Sequence of chain 1.C:
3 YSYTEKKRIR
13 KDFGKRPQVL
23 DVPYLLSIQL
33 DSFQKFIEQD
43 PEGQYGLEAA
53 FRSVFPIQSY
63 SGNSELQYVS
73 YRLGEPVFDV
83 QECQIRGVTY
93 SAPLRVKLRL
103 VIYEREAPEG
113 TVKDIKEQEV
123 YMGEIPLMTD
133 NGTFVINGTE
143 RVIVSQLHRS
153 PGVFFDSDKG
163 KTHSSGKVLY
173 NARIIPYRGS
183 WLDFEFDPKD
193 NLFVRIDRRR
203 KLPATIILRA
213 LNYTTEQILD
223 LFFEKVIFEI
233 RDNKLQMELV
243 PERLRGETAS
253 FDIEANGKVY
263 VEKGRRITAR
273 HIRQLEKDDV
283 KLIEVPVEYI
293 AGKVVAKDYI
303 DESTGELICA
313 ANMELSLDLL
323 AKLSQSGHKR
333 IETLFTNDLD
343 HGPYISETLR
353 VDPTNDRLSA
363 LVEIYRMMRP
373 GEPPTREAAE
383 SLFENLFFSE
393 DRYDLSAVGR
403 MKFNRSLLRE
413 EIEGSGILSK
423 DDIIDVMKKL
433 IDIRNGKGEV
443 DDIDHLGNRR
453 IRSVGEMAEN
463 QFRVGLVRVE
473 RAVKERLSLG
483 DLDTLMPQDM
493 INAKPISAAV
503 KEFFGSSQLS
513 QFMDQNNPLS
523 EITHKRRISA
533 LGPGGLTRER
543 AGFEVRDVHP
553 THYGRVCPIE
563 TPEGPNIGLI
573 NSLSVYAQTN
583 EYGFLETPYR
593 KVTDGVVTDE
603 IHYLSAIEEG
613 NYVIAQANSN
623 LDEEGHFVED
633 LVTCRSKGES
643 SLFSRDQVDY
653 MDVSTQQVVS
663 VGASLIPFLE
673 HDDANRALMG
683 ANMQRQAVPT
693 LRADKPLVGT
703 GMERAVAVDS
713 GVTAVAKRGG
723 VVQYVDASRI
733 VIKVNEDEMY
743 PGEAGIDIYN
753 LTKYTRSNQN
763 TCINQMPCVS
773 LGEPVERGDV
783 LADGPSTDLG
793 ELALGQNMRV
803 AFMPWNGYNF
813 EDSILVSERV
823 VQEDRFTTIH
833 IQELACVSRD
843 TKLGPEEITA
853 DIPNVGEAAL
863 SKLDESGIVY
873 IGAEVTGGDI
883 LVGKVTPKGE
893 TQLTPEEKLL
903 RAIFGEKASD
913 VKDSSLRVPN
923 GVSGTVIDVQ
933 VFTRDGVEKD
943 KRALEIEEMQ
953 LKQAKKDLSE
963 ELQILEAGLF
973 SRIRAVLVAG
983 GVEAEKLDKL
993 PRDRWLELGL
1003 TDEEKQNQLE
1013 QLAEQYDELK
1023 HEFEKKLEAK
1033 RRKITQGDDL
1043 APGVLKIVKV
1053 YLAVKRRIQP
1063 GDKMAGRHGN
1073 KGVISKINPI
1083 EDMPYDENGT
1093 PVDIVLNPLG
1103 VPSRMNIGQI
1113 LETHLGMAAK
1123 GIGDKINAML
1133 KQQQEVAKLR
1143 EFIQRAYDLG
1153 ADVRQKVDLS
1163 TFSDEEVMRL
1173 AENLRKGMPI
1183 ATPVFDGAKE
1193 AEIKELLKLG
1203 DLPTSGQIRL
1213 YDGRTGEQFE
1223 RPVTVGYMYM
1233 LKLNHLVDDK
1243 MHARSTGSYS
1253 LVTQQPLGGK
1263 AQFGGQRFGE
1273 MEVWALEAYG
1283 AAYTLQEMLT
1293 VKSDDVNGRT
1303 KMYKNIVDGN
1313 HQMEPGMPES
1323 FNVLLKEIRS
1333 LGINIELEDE

This protein binds this small molecule.
Small molecule (SMILES): Nc1nc2c(ncn2[C@@H]2O[C@H](CO[P](=O)(O)O[P](=O)(O)OP(=O)(O)O)[C@@H](O[P](=O)(O)OC[C@H]3O[C@@H](n4cnc5c(N)ncnc54)[C@H](O)[C@@H]3O[P](=O)(O)OC[C@H]3O[C@@H](n4cnc5c(=O)nc(N)[nH]c54)[C@H](O)[C@@H]3O)[C@H]2O)c(=O)[nH]1.O=c1ccn([C@@H]2O[C@H](COP(=O)=O)[C@@H](O)[C@H]2O)c(=O)[nH]1

Binding-site contacts:
Ligand atom O2B contacts residue ARG529 of chain 1.C at 3.6 Å.
Ligand atom OP2 contacts residue GLU565 of chain 1.C at 3.0 Å (salt-bridge).
Ligand atom PA contacts residue PRO564 of chain 1.C at 3.7 Å.
Ligand atom O3' contacts residue GLN688 of chain 1.C at 3.2 Å (h-bond).
Ligand atom C2' contacts residue ASP464 of chain 1.D at 3.3 Å.
Ligand atom O2' contacts residue ASN458 of chain 1.D at 3.3 Å (h-bond).
Ligand atom C5' contacts residue HIS1237 of chain 1.C at 3.7 Å.
Ligand atom C4' contacts residue ASP462 of chain 1.D at 3.2 Å.
Ligand atom O2' contacts residue MG1 of chain 1.M at 2.7 Å.
Ligand atom C4' contacts residue ASP464 of chain 1.D at 3.0 Å.
Ligand atom O3' contacts residue ASN458 of chain 1.D at 2.5 Å (h-bond).
Ligand atom O3' contacts residue MG1 of chain 1.M at 2.5 Å.
Ligand atom OP1 contacts residue ASP462 of chain 1.D at 3.5 Å (salt-bridge).
Ligand atom O3' contacts residue ASP462 of chain 1.D at 3.6 Å (salt-bridge).
Ligand atom O2' contacts residue ARG425 of chain 1.D at 2.6 Å (salt-bridge).
Ligand atom C4' contacts residue MG1 of chain 1.M at 3.2 Å.
Ligand atom OP1 contacts residue LYS1065 of chain 1.C at 3.1 Å (salt-bridge).
Ligand atom O4' contacts residue ASP464 of chain 1.D at 3.3 Å (salt-bridge).
Ligand atom N2 contacts residue ALA426 of chain 1.D at 3.1 Å (h-bond).
Ligand atom O1B contacts residue ASN568 of chain 1.C at 2.8 Å (h-bond).
Ligand atom C2' contacts residue MET932 of chain 1.D at 3.5 Å (hydrophobic).
Ligand atom C5' contacts residue ASP462 of chain 1.D at 3.2 Å.
Ligand atom C2' contacts residue MG1 of chain 1.M at 3.5 Å.
Ligand atom O2' contacts residue PRO427 of chain 1.D at 3.4 Å.
Ligand atom C3' contacts residue MG1 of chain 1.M at 3.1 Å.
Ligand atom O2 contacts residue MET932 of chain 1.D at 3.6 Å.
Ligand atom O2' contacts residue ARG425 of chain 1.D at 3.4 Å (salt-bridge).
Ligand atom O2A contacts residue PRO564 of chain 1.C at 3.2 Å.
Ligand atom O2' contacts residue ASP464 of chain 1.D at 2.5 Å (salt-bridge).
Ligand atom O2 contacts residue PRO427 of chain 1.D at 3.1 Å.
Ligand atom OP1 contacts residue HIS936 of chain 1.D at 2.1 Å (h-bond).
Ligand atom C2' contacts residue ARG425 of chain 1.D at 3.6 Å.
Ligand atom C3' contacts residue ASN458 of chain 1.D at 3.6 Å.
Ligand atom C1' contacts residue ASP464 of chain 1.D at 3.6 Å.
Ligand atom C2 contacts residue MET932 of chain 1.D at 3.5 Å (hydrophobic).
Ligand atom OP1 contacts residue GLN688 of chain 1.C at 3.7 Å.
Ligand atom OP1 contacts residue LYS1073 of chain 1.C at 3.3 Å.
Ligand atom O1A contacts residue PRO564 of chain 1.C at 3.3 Å.
Ligand atom C3' contacts residue ASP464 of chain 1.D at 3.6 Å.
Ligand atom P contacts residue HIS936 of chain 1.D at 3.5 Å.

Sequence of chain 1.D:
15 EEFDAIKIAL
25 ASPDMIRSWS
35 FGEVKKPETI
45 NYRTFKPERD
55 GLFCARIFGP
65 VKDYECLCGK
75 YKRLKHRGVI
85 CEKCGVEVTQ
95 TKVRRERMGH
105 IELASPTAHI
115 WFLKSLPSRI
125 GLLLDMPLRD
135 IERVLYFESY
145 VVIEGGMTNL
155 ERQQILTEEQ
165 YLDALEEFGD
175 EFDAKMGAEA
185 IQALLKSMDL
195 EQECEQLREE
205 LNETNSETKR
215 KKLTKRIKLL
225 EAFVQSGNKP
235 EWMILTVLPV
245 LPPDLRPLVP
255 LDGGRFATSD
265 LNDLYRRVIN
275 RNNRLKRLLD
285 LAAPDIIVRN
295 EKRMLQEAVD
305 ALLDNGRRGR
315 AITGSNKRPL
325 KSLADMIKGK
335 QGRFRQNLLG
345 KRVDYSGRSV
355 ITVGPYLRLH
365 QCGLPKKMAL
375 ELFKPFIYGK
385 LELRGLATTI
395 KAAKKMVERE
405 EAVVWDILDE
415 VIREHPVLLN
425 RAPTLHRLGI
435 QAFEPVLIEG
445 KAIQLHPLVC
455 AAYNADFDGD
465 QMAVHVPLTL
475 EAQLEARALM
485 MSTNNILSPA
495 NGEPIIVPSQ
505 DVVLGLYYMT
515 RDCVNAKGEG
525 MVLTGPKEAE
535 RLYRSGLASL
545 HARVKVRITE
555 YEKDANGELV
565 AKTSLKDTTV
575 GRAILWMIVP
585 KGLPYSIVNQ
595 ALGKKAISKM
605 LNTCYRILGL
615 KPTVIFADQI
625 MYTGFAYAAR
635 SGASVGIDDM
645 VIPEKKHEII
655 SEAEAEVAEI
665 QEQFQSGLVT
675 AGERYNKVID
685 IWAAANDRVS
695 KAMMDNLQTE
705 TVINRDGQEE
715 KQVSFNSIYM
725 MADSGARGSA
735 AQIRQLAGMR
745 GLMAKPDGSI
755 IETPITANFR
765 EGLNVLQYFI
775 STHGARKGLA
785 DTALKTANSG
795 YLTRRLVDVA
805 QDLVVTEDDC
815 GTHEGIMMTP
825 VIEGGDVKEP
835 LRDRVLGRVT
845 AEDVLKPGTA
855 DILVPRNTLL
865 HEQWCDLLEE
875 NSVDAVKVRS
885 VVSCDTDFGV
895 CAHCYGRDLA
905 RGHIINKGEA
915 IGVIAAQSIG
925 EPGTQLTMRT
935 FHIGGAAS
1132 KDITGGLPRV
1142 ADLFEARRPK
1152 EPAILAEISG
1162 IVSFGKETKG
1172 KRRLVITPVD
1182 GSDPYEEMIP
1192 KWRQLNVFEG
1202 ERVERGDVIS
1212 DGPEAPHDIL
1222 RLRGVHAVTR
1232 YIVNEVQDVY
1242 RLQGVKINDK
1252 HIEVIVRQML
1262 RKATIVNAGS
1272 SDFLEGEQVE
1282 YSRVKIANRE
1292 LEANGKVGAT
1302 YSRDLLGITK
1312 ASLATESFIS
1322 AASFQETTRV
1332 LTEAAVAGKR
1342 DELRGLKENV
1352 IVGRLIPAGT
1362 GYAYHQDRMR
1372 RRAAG